Sequence of chain 1.C:
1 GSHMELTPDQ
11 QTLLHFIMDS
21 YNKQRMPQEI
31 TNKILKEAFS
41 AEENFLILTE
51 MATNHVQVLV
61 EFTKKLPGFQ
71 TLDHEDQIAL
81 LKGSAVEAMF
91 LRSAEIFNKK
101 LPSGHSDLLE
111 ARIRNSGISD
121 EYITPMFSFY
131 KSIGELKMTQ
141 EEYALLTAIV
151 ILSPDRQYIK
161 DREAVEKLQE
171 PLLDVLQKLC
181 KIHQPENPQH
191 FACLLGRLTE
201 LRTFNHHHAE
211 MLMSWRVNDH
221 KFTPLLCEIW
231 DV

Binding-site contacts:
Ligand atom C28 contacts residue MET89 of chain 1.C at 3.5 Å (hydrophobic).
Ligand atom C29 contacts residue TRP215 of chain 1.C at 3.7 Å (hydrophobic).
Ligand atom C21 contacts residue SER93 of chain 1.C at 3.7 Å.
Ligand atom C4 contacts residue SER93 of chain 1.C at 3.4 Å.
Ligand atom C22 contacts residue ILE96 of chain 1.C at 3.6 Å (hydrophobic).
Ligand atom C37 contacts residue LEU212 of chain 1.C at 3.7 Å (hydrophobic).
Ligand atom C3 contacts residue ILE34 of chain 1.C at 3.6 Å (hydrophobic).
Ligand atom C32 contacts residue TYR130 of chain 1.C at 3.7 Å (hydrophobic).
Ligand atom C2 contacts residue ILE96 of chain 1.C at 3.8 Å (hydrophobic).
Ligand atom C8 contacts residue TYR130 of chain 1.C at 3.7 Å (hydrophobic).
Ligand atom C5 contacts residue TYR130 of chain 1.C at 3.8 Å (hydrophobic).
Ligand atom C24 contacts residue MET51 of chain 1.C at 3.7 Å (hydrophobic).
Ligand atom C18 contacts residue ASN44 of chain 1.C at 3.8 Å.
Ligand atom C1 contacts residue ILE113 of chain 1.C at 3.7 Å (hydrophobic).
Ligand atom C25 contacts residue MET89 of chain 1.C at 3.7 Å (hydrophobic).
Ligand atom C5 contacts residue SER93 of chain 1.C at 3.8 Å.
Ligand atom O31 contacts residue ILE118 of chain 1.C at 3.1 Å.
Ligand atom O31 contacts residue TRP215 of chain 1.C at 3.3 Å.
Ligand atom C19 contacts residue ASN44 of chain 1.C at 3.7 Å.
Ligand atom C1 contacts residue SER93 of chain 1.C at 3.6 Å.
Ligand atom N12 contacts residue SER93 of chain 1.C at 3.6 Å (h-bond).
Ligand atom C39 contacts residue LEU212 of chain 1.C at 3.8 Å (hydrophobic).
Ligand atom N9 contacts residue SER93 of chain 1.C at 3.6 Å.
Ligand atom C24 contacts residue MET89 of chain 1.C at 3.7 Å (hydrophobic).
Ligand atom C37 contacts residue HIS208 of chain 1.C at 3.6 Å.
Ligand atom C24 contacts residue HIS55 of chain 1.C at 3.5 Å.
Ligand atom C34 contacts residue PHE90 of chain 1.C at 3.6 Å (hydrophobic).
Ligand atom C4 contacts residue ILE113 of chain 1.C at 3.6 Å (hydrophobic).
Ligand atom C38 contacts residue LEU212 of chain 1.C at 3.7 Å (hydrophobic).
Ligand atom C28 contacts residue PHE90 of chain 1.C at 3.6 Å (hydrophobic).
Ligand atom C30 contacts residue PHE90 of chain 1.C at 3.8 Å (hydrophobic).
Ligand atom C38 contacts residue TRP230 of chain 1.C at 3.6 Å (hydrophobic).
Ligand atom C35 contacts residue LEU212 of chain 1.C at 3.8 Å (hydrophobic).
Ligand atom C18 contacts residue SER116 of chain 1.C at 3.6 Å.
Ligand atom C38 contacts residue MET89 of chain 1.C at 3.7 Å (hydrophobic).
Ligand atom N9 contacts residue TYR130 of chain 1.C at 2.8 Å (h-bond).
Ligand atom O13 contacts residue MET51 of chain 1.C at 3.4 Å.
Ligand atom C23 contacts residue HIS55 of chain 1.C at 3.8 Å.
Ligand atom C32 contacts residue SER93 of chain 1.C at 3.7 Å.
Ligand atom C32 contacts residue MET89 of chain 1.C at 3.7 Å (hydrophobic).

A protein and the small-molecule ligand that binds it are described below.
Small molecule (SMILES): O=C(c1ccccc1)c1ccc(-c2nc3ccccc3n2[C@H](C(=O)NC2CCCCC2)C2CCCCC2)cc1